Sequence of chain 4.A:
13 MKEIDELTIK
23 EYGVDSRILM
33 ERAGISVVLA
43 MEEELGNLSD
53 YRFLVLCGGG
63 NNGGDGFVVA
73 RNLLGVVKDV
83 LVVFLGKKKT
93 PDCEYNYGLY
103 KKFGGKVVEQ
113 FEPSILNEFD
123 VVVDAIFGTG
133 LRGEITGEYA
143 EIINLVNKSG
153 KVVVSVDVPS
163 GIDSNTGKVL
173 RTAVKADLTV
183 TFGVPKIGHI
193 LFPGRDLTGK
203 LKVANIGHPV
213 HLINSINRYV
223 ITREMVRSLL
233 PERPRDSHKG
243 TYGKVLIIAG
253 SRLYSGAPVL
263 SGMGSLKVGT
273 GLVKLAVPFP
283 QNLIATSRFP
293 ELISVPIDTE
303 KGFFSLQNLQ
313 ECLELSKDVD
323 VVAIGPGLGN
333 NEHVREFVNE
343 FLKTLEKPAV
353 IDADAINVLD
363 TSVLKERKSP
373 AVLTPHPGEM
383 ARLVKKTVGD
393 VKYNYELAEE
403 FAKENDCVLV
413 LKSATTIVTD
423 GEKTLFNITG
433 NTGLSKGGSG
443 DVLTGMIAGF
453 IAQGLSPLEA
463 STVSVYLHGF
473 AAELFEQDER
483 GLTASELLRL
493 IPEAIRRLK

Sequence of chain 7.A:
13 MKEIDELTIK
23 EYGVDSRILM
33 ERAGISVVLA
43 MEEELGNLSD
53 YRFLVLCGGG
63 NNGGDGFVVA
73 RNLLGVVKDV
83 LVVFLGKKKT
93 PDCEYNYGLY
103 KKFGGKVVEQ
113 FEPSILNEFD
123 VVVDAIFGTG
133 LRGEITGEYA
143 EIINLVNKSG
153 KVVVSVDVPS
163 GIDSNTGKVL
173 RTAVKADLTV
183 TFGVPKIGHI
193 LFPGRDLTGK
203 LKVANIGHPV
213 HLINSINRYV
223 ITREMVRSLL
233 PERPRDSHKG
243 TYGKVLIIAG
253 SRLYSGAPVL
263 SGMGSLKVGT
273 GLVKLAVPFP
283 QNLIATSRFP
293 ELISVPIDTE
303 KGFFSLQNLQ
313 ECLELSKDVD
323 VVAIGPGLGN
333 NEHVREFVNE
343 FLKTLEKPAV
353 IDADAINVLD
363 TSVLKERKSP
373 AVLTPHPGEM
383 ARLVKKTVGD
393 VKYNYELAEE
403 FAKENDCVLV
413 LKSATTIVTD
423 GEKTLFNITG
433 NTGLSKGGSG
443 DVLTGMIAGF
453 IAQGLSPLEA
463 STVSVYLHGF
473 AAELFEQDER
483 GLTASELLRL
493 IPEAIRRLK

Binding-site contacts:
Ligand atom CH2 contacts residue ILE37 of chain 7.A at 3.8 Å (hydrophobic).
Ligand atom CG contacts residue VAL40 of chain 7.A at 3.8 Å (hydrophobic).
Ligand atom CZ2 contacts residue ASN207 of chain 4.A at 3.7 Å.
Ligand atom CE2 contacts residue ASN207 of chain 4.A at 3.5 Å.
Ligand atom O contacts residue ASN207 of chain 4.A at 2.8 Å (h-bond).
Ligand atom NE1 contacts residue ASN74 of chain 7.A at 2.9 Å (h-bond).
Ligand atom CZ2 contacts residue ARG34 of chain 4.A at 3.6 Å.
Ligand atom CE1 contacts residue ALA206 of chain 4.A at 3.8 Å (hydrophobic).
Ligand atom O contacts residue ALA206 of chain 4.A at 3.3 Å.
Ligand atom C contacts residue GLU44 of chain 7.A at 3.4 Å.
Ligand atom CE2 contacts residue GLU45 of chain 4.A at 3.9 Å.
Ligand atom O contacts residue ASN207 of chain 4.A at 3.1 Å (h-bond).
Ligand atom CA contacts residue GLU44 of chain 7.A at 3.8 Å.
Ligand atom N contacts residue ASN49 of chain 7.A at 3.3 Å.
Ligand atom C contacts residue LEU203 of chain 4.A at 3.4 Å (hydrophobic).
Ligand atom CA contacts residue VAL205 of chain 4.A at 3.2 Å (hydrophobic).
Ligand atom N contacts residue VAL205 of chain 4.A at 2.8 Å (h-bond).
Ligand atom CZ contacts residue SER38 of chain 4.A at 3.3 Å.
Ligand atom CD2 contacts residue LEU41 of chain 4.A at 3.7 Å (hydrophobic).
Ligand atom CD1 contacts residue SER38 of chain 4.A at 3.5 Å.
Ligand atom N contacts residue GLU44 of chain 7.A at 3.1 Å (salt-bridge).
Ligand atom O contacts residue LYS204 of chain 4.A at 3.6 Å.
Ligand atom CD1 contacts residue ASN74 of chain 7.A at 3.8 Å.
Ligand atom O contacts residue VAL205 of chain 4.A at 2.9 Å (h-bond).
Ligand atom CE3 contacts residue LEU41 of chain 7.A at 3.8 Å (hydrophobic).
Ligand atom CZ2 contacts residue ASN74 of chain 7.A at 3.6 Å.
Ligand atom CA contacts residue VAL205 of chain 4.A at 3.8 Å (hydrophobic).
Ligand atom NE1 contacts residue ASN207 of chain 4.A at 3.5 Å (h-bond).
Ligand atom CZ contacts residue ALA42 of chain 4.A at 3.6 Å (hydrophobic).
Ligand atom CE1 contacts residue SER38 of chain 4.A at 3.8 Å.
Ligand atom CD1 contacts residue ASN207 of chain 4.A at 3.5 Å.
Ligand atom CH2 contacts residue ARG34 of chain 4.A at 3.5 Å.
Ligand atom CA contacts residue GLU44 of chain 7.A at 3.7 Å.
Ligand atom C contacts residue VAL205 of chain 4.A at 3.5 Å (hydrophobic).
Ligand atom CD2 contacts residue VAL40 of chain 7.A at 3.7 Å (hydrophobic).
Ligand atom CE2 contacts residue VAL40 of chain 7.A at 3.8 Å (hydrophobic).
Ligand atom CB contacts residue GLU44 of chain 7.A at 3.4 Å.
Ligand atom N contacts residue GLU44 of chain 7.A at 2.9 Å (salt-bridge).
Ligand atom CD2 contacts residue GLU45 of chain 4.A at 3.8 Å.
Ligand atom O contacts residue VAL205 of chain 4.A at 3.5 Å (h-bond).

The small molecule below binds the protein below.
Small molecule (SMILES): CC(C)C[C@H](NC(=O)[C@H](CC1=CN=C2C=CC=CC12)NC(=O)[C@H](C)NC(=O)[C@H](C)N)C(=O)N[C@@H](Cc1ccccc1)C(=O)N[C@@H](CCC(=O)O)C(=O)N[C@@H](C)C=O